Binding-site contacts:
Ligand atom N4 contacts residue ALA68 of chain 1.A at 3.7 Å.
Ligand atom O2 contacts residue LYS70 of chain 1.A at 3.2 Å (salt-bridge).
Ligand atom C12 contacts residue GLY55 of chain 1.A at 3.6 Å.
Ligand atom C19 contacts residue GLY168 of chain 1.A at 3.4 Å.
Ligand atom C3 contacts residue SER98 of chain 1.A at 3.6 Å.
Ligand atom C21 contacts residue ALA68 of chain 1.A at 3.4 Å (hydrophobic).
Ligand atom C11 contacts residue LYS70 of chain 1.A at 3.7 Å.
Ligand atom C5 contacts residue PHE164 of chain 1.A at 3.7 Å (hydrophobic).
Ligand atom O1 contacts residue LYS70 of chain 1.A at 3.0 Å (salt-bridge).
Ligand atom O3 contacts residue ASP246 of chain 1.A at 3.5 Å.
Ligand atom C18 contacts residue ILE49 of chain 1.A at 3.7 Å (hydrophobic).
Ligand atom C9 contacts residue LYS70 of chain 1.A at 3.6 Å.
Ligand atom N5 contacts residue ALA68 of chain 1.A at 3.7 Å.
Ligand atom C4 contacts residue ASP246 of chain 1.A at 3.7 Å.
Ligand atom N3 contacts residue GLY168 of chain 1.A at 2.9 Å (h-bond).
Ligand atom C20 contacts residue LEU215 of chain 1.A at 3.3 Å (hydrophobic).
Ligand atom C8 contacts residue ILE245 of chain 1.A at 3.6 Å (hydrophobic).
Ligand atom C23 contacts residue LEU215 of chain 1.A at 3.5 Å (hydrophobic).
Ligand atom C3 contacts residue PHE164 of chain 1.A at 3.6 Å (hydrophobic).
Ligand atom C20 contacts residue ILE49 of chain 1.A at 3.7 Å (hydrophobic).
Ligand atom C12 contacts residue GLU51 of chain 1.A at 3.3 Å.
Ligand atom C1 contacts residue GLU94 of chain 1.A at 3.6 Å.
Ligand atom C21 contacts residue GLU165 of chain 1.A at 3.5 Å.
Ligand atom C19 contacts residue ILE49 of chain 1.A at 3.4 Å (hydrophobic).
Ligand atom C2 contacts residue SER98 of chain 1.A at 3.3 Å.
Ligand atom C1 contacts residue LYS70 of chain 1.A at 3.5 Å.
Ligand atom C12 contacts residue VAL57 of chain 1.A at 3.6 Å (hydrophobic).
Ligand atom C21 contacts residue GLY167 of chain 1.A at 3.6 Å.
Ligand atom N4 contacts residue LEU215 of chain 1.A at 3.5 Å.
Ligand atom O4 contacts residue LYS70 of chain 1.A at 2.8 Å (salt-bridge).
Ligand atom N4 contacts residue GLY167 of chain 1.A at 2.9 Å (h-bond).
Ligand atom N3 contacts residue ILE49 of chain 1.A at 3.4 Å.
Ligand atom O3 contacts residue LYS70 of chain 1.A at 3.0 Å (salt-bridge).
Ligand atom C4 contacts residue LYS70 of chain 1.A at 3.7 Å.
Ligand atom C16 contacts residue ILE245 of chain 1.A at 3.6 Å (hydrophobic).
Ligand atom C10 contacts residue ASP246 of chain 1.A at 3.7 Å.
Ligand atom O2 contacts residue ASP246 of chain 1.A at 3.5 Å (salt-bridge).
Ligand atom C21 contacts residue LEU215 of chain 1.A at 3.7 Å (hydrophobic).
Ligand atom C10 contacts residue LYS70 of chain 1.A at 3.7 Å.
Ligand atom C12 contacts residue GLY52 of chain 1.A at 3.7 Å.

Sequence of chain 1.A:
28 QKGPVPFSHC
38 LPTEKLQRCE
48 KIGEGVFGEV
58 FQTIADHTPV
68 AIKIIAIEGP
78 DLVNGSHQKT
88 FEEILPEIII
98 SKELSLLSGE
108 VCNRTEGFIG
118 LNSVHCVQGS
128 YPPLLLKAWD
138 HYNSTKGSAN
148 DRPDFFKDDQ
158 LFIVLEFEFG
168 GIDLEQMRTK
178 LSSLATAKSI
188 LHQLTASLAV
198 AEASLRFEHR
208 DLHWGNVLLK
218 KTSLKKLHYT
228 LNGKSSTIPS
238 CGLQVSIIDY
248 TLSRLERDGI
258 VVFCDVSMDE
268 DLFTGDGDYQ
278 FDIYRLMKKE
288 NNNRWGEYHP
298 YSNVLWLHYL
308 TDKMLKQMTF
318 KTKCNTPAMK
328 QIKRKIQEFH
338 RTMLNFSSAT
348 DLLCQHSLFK

This protein binds this small molecule.
Small molecule (SMILES): COCCOc1ccc2cc1OCC(=O)N(C)CCCN(C)Cc1c[nH]c3ncnc(c13)N2